Sequence of chain 6.C:
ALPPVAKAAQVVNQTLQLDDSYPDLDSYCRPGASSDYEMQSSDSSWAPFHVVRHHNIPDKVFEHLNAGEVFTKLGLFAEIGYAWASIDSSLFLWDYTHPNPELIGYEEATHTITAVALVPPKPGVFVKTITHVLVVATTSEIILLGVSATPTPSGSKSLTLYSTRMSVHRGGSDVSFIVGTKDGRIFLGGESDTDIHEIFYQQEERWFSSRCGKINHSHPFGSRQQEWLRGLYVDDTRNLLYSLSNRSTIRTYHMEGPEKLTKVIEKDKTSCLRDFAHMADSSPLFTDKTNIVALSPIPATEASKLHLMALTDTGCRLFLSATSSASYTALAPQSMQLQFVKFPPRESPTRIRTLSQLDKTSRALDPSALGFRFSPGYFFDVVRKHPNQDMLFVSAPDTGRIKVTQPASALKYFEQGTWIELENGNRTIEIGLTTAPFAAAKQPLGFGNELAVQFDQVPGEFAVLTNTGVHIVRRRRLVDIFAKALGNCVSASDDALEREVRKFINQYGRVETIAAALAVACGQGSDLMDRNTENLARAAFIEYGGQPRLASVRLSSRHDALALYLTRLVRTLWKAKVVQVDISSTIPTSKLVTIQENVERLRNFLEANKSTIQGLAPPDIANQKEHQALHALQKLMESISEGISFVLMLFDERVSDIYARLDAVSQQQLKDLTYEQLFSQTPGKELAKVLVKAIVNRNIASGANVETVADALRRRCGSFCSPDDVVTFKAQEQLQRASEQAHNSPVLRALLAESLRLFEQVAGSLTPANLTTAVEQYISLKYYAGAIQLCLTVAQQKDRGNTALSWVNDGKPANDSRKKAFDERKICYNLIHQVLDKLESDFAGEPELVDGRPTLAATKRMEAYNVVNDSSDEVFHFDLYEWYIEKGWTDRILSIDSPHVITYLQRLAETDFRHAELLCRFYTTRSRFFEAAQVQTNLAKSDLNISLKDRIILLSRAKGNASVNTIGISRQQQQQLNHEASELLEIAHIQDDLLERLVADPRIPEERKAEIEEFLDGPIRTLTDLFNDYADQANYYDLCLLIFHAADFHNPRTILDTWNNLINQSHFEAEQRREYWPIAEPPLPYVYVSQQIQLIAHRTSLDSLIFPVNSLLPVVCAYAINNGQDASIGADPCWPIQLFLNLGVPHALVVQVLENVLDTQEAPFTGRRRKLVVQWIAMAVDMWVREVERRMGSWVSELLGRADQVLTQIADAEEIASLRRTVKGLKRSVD

Binding-site contacts:
Ligand atom C contacts residue ASN1069 of chain 6.C at 3.2 Å.
Ligand atom CE1 contacts residue ARG1044 of chain 6.C at 3.5 Å.
Ligand atom CD1 contacts residue THR1065 of chain 6.C at 3.5 Å.
Ligand atom CD2 contacts residue ILE1045 of chain 6.C at 3.8 Å (hydrophobic).
Ligand atom NZ contacts residue GLU1228 of chain 6.NA at 3.6 Å.
Ligand atom CG2 contacts residue PHE1068 of chain 6.C at 3.6 Å (hydrophobic).
Ligand atom CE contacts residue GLU1228 of chain 6.NA at 3.2 Å.
Ligand atom CD contacts residue GLN1074 of chain 6.C at 3.5 Å.
Ligand atom CG contacts residue ILE1045 of chain 6.C at 3.5 Å (hydrophobic).
Ligand atom O contacts residue ASN1069 of chain 6.C at 3.3 Å (h-bond).
Ligand atom CA contacts residue ASN1069 of chain 6.C at 3.5 Å.
Ligand atom N contacts residue THR1065 of chain 6.C at 3.2 Å (h-bond).
Ligand atom CB contacts residue GLU1052 of chain 6.C at 3.1 Å.
Ligand atom CB contacts residue ASP1070 of chain 6.C at 3.8 Å.
Ligand atom CG1 contacts residue PHE1068 of chain 6.C at 3.4 Å (hydrophobic).
Ligand atom NZ contacts residue LYS1225 of chain 6.NA at 2.1 Å.
Ligand atom O contacts residue ARG1049 of chain 6.C at 3.7 Å.
Ligand atom CB contacts residue GLN1074 of chain 6.C at 3.5 Å.
Ligand atom CD1 contacts residue PHE1068 of chain 6.C at 3.4 Å (hydrophobic).
Ligand atom O contacts residue THR1065 of chain 6.C at 3.6 Å.
Ligand atom N contacts residue ASN1069 of chain 6.C at 2.9 Å (h-bond).
Ligand atom CE contacts residue LYS1225 of chain 6.NA at 3.3 Å.
Ligand atom NH1 contacts residue ASN1069 of chain 6.C at 2.8 Å (h-bond).
Ligand atom OG1 contacts residue ARG1049 of chain 6.C at 2.9 Å (salt-bridge).
Ligand atom CD1 contacts residue ILE1053 of chain 6.C at 3.4 Å (hydrophobic).
Ligand atom O contacts residue ASN1069 of chain 6.C at 3.0 Å (h-bond).
Ligand atom NZ contacts residue ASP1073 of chain 6.C at 3.0 Å (salt-bridge).
Ligand atom NH1 contacts residue ASP1073 of chain 6.C at 3.6 Å.
Ligand atom CD contacts residue ASN1069 of chain 6.C at 3.8 Å.
Ligand atom N contacts residue GLN1074 of chain 6.C at 3.2 Å (h-bond).
Ligand atom CZ contacts residue ARG1044 of chain 6.C at 3.3 Å.
Ligand atom NH2 contacts residue ASP1073 of chain 6.C at 3.1 Å (salt-bridge).
Ligand atom CD1 contacts residue ARG1044 of chain 6.C at 3.1 Å.
Ligand atom CA contacts residue THR1065 of chain 6.C at 3.6 Å.
Ligand atom O contacts residue ARG1049 of chain 6.C at 3.7 Å.
Ligand atom O contacts residue THR1065 of chain 6.C at 3.2 Å.
Ligand atom O contacts residue GLN1074 of chain 6.C at 3.0 Å (h-bond).
Ligand atom O contacts residue ARG1049 of chain 6.C at 3.7 Å.
Ligand atom O contacts residue ILE1045 of chain 6.C at 3.6 Å.
Ligand atom CG contacts residue GLU1052 of chain 6.C at 3.2 Å.

This small molecule binds to this protein.
Small molecule (SMILES): CC[C@H](C)[C@H](NC(=O)[C@@H](NC(=O)[C@H](CC(C)C)NC(=O)[C@@H](N)CCCCN)C(C)C)C(=O)N[C@@H](CC(N)=O)C(=O)N[C@@H](CCCCN)C(=O)N[C@@H](CC(=O)O)C(=O)N[C@@H](CCSC)C(=O)N[C@@H](CCCN=C(N)N)C(=O)N[C@H](C(=O)N[C@@H](CC(=O)O)C(=O)N[C@@H](CC(C)C)C(=O)N[C@@H](Cc1ccccc1)C(=O)N[C@@H](CO)C(=O)N1CCC[C@H]1C(=O)N1CCC[C@H]1C(=O)N[C@H](C=O)CC(N)=O)[C@@H](C)O

Sequence of chain 6.NA:
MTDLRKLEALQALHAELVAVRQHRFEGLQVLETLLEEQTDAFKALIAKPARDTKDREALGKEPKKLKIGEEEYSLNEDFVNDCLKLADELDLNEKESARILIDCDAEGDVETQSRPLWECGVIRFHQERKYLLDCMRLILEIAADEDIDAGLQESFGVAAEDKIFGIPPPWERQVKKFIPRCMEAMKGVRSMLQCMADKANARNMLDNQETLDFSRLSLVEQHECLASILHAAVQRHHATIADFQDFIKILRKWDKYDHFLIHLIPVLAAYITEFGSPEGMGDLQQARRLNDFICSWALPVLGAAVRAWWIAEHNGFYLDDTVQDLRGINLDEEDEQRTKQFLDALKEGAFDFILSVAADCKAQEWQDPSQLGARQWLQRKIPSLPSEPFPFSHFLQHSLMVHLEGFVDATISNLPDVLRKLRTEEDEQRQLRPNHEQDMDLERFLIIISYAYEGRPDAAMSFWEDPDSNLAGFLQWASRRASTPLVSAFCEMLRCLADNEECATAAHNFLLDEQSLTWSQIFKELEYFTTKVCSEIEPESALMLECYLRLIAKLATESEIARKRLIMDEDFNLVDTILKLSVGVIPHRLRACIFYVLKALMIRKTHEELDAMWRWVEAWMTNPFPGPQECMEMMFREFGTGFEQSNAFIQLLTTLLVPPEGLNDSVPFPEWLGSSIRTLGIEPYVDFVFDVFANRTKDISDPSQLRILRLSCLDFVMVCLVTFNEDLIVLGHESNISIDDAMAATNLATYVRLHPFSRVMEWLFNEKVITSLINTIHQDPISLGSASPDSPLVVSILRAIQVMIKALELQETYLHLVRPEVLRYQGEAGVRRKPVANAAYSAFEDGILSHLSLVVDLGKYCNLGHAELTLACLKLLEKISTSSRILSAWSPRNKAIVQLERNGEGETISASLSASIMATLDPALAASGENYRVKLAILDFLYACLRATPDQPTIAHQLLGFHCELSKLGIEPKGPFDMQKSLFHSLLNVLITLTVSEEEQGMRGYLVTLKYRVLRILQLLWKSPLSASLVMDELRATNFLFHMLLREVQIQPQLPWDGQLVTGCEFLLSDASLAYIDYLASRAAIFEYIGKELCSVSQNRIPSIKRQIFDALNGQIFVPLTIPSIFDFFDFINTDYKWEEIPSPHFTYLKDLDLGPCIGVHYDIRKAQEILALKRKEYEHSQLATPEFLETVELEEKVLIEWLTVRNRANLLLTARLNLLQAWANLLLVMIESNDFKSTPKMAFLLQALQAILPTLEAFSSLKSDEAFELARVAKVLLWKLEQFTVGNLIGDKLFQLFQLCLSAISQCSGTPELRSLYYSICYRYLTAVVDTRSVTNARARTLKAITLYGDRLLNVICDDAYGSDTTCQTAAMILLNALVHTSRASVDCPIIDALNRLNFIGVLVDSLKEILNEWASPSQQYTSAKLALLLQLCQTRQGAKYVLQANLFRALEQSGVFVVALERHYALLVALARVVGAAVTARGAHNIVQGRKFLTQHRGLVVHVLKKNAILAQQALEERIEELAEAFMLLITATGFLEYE